Binding-site contacts:
Ligand atom C9 contacts residue LEU143 of chain 1.B at 3.8 Å (hydrophobic).
Ligand atom C19 contacts residue TRP146 of chain 1.B at 2.7 Å (hydrophobic).
Ligand atom C2 contacts residue LEU143 of chain 1.B at 3.9 Å (hydrophobic).
Ligand atom C1 contacts residue LEU143 of chain 1.B at 2.9 Å (hydrophobic).
Ligand atom C12 contacts residue ILE139 of chain 1.B at 3.5 Å (hydrophobic).
Ligand atom C25 contacts residue CLR1 of chain 1.I at 2.1 Å.
Ligand atom C24 contacts residue CLR1 of chain 1.I at 2.7 Å.
Ligand atom C26 contacts residue CLR1 of chain 1.I at 2.6 Å.
Ligand atom C20 contacts residue ILE139 of chain 1.B at 3.9 Å (hydrophobic).
Ligand atom C27 contacts residue ILE132 of chain 1.B at 4.3 Å (hydrophobic).
Ligand atom C2 contacts residue TRP146 of chain 1.B at 3.5 Å (hydrophobic).
Ligand atom C10 contacts residue LEU143 of chain 1.B at 4.0 Å (hydrophobic).
Ligand atom C12 contacts residue LEU143 of chain 1.B at 4.2 Å (hydrophobic).
Ligand atom C11 contacts residue LEU143 of chain 1.B at 3.2 Å (hydrophobic).
Ligand atom C26 contacts residue SER135 of chain 1.B at 4.2 Å.
Ligand atom C27 contacts residue SER135 of chain 1.B at 2.5 Å.
Ligand atom C25 contacts residue SER135 of chain 1.B at 3.9 Å.
Ligand atom C18 contacts residue TRP146 of chain 1.B at 4.0 Å (hydrophobic).
Ligand atom C26 contacts residue THR131 of chain 1.B at 4.3 Å.
Ligand atom C10 contacts residue TRP146 of chain 1.B at 3.8 Å (hydrophobic).
Ligand atom C1 contacts residue TRP146 of chain 1.B at 3.5 Å (hydrophobic).
Ligand atom C21 contacts residue ILE139 of chain 1.B at 2.5 Å (hydrophobic).
Ligand atom C13 contacts residue ILE139 of chain 1.B at 4.3 Å (hydrophobic).
Ligand atom C23 contacts residue CLR1 of chain 1.I at 3.4 Å.
Ligand atom C17 contacts residue ILE139 of chain 1.B at 4.3 Å (hydrophobic).
Ligand atom C11 contacts residue TRP146 of chain 1.B at 4.1 Å (hydrophobic).
Ligand atom C27 contacts residue CLR1 of chain 1.I at 3.4 Å.

Sequence of chain 1.B:
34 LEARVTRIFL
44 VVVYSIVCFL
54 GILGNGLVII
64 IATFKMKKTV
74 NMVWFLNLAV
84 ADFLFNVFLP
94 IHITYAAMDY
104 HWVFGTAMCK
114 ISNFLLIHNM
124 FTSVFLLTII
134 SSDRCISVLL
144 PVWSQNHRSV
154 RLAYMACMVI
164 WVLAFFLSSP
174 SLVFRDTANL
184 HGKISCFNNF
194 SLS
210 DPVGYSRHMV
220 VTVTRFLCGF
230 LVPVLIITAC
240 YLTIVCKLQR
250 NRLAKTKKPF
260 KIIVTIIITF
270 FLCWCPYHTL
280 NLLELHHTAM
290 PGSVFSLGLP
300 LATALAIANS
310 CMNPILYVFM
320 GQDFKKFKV

A small-molecule ligand and the protein it binds are described below.
Small molecule (SMILES): CC(C)CCC[C@@H](C)[C@H]1CC[C@H]2[C@@H]3CC=C4C[C@@H](O)CC[C@]4(C)[C@H]3CC[C@]12C